Sequence of chain 1.E:
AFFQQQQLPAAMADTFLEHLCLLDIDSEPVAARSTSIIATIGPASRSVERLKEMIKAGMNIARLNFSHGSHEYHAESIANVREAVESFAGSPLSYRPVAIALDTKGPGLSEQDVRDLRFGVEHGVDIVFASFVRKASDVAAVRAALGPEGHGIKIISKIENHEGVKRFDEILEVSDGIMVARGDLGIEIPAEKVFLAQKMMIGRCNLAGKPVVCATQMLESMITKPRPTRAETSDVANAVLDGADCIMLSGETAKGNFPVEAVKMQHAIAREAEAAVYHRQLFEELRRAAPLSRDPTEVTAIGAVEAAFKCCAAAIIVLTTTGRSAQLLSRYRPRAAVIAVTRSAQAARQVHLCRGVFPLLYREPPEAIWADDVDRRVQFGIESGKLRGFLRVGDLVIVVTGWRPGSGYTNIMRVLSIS

The protein below binds the small molecule below.
Small molecule (SMILES): O=P(O)(O)OC[C@H]1O[C@](O)(COP(=O)(O)O)[C@@H](O)[C@@H]1O

Binding-site contacts:
Ligand atom P2 contacts residue THR349 of chain 1.E at 3.6 Å.
Ligand atom O6 contacts residue THR348 of chain 1.E at 3.6 Å.
Ligand atom O3 contacts residue TRP398 of chain 1.E at 3.5 Å.
Ligand atom O2 contacts residue GLY430 of chain 1.E at 3.3 Å (h-bond).
Ligand atom O5P contacts residue THR349 of chain 1.E at 3.4 Å (h-bond).
Ligand atom C6 contacts residue LEU347 of chain 1.E at 3.4 Å (hydrophobic).
Ligand atom O3 contacts residue ARG432 of chain 1.E at 2.7 Å (salt-bridge).
Ligand atom O4P contacts residue THR348 of chain 1.E at 2.4 Å (h-bond).
Ligand atom P1 contacts residue GLY434 of chain 1.E at 3.7 Å.
Ligand atom O4 contacts residue GLY434 of chain 1.E at 2.5 Å (h-bond).
Ligand atom P2 contacts residue SER353 of chain 1.E at 3.5 Å.
Ligand atom O1 contacts residue GLY434 of chain 1.E at 3.6 Å.
Ligand atom O3P contacts residue ARG405 of chain 1.E at 3.4 Å (salt-bridge).
Ligand atom P2 contacts residue THR348 of chain 1.E at 3.4 Å.
Ligand atom O5 contacts residue LEU347 of chain 1.E at 3.5 Å (h-bond).
Ligand atom O4 contacts residue GLY436 of chain 1.E at 3.7 Å.
Ligand atom O4 contacts residue THR438 of chain 1.E at 3.6 Å.
Ligand atom O4P contacts residue SER353 of chain 1.E at 2.8 Å (h-bond).
Ligand atom C4 contacts residue GLY434 of chain 1.E at 3.2 Å.
Ligand atom P2 contacts residue SER435 of chain 1.E at 3.5 Å.
Ligand atom O3P contacts residue TRP398 of chain 1.E at 3.0 Å (h-bond).
Ligand atom O4P contacts residue ARG352 of chain 1.E at 3.6 Å (salt-bridge).
Ligand atom O6P contacts residue GLY436 of chain 1.E at 3.1 Å (h-bond).
Ligand atom O6 contacts residue THR349 of chain 1.E at 3.1 Å (h-bond).
Ligand atom O4 contacts residue TYR437 of chain 1.E at 2.9 Å (h-bond).
Ligand atom O1P contacts residue ARG405 of chain 1.E at 2.5 Å (salt-bridge).
Ligand atom C6 contacts residue THR438 of chain 1.E at 3.4 Å.
Ligand atom P1 contacts residue ARG405 of chain 1.E at 3.6 Å.
Ligand atom O6P contacts residue SER353 of chain 1.E at 3.5 Å (h-bond).
Ligand atom O5P contacts residue THR350 of chain 1.E at 2.8 Å (h-bond).
Ligand atom O6P contacts residue SER435 of chain 1.E at 3.3 Å (h-bond).
Ligand atom O2 contacts residue LEU347 of chain 1.E at 3.6 Å.
Ligand atom C3 contacts residue ARG432 of chain 1.E at 3.4 Å.
Ligand atom C3 contacts residue GLY434 of chain 1.E at 3.4 Å.
Ligand atom O5P contacts residue SER435 of chain 1.E at 2.6 Å (h-bond).
Ligand atom O3P contacts residue PRO433 of chain 1.E at 3.5 Å.
Ligand atom O2P contacts residue THR349 of chain 1.E at 3.5 Å (h-bond).
Ligand atom O2P contacts residue GLY434 of chain 1.E at 2.9 Å (h-bond).
Ligand atom C5 contacts residue GLY434 of chain 1.E at 3.4 Å.
Ligand atom O3 contacts residue GLY430 of chain 1.E at 3.2 Å.